This small molecule binds to this protein.
Small molecule (SMILES): Cn1c(C(=O)NC2(c3ccc([C@H](C(=O)O)c4cccnc4)cc3)COC2)cc2c(Cl)c(Cl)ccc21

Binding-site contacts:
Ligand atom C3 contacts residue THR206 of chain 1.G at 3.6 Å.
Ligand atom O contacts residue PRO207 of chain 1.G at 3.3 Å.
Ligand atom C7 contacts residue THR206 of chain 1.G at 3.6 Å.
Ligand atom O3 contacts residue ILE155 of chain 1.G at 3.6 Å.
Ligand atom C6 contacts residue ASP174 of chain 1.G at 3.7 Å.
Ligand atom C19 contacts residue ARG154 of chain 1.G at 3.8 Å.
Ligand atom CL1 contacts residue LEU215 of chain 1.G at 3.5 Å.
Ligand atom CL contacts residue ASP174 of chain 1.G at 3.8 Å.
Ligand atom C9 contacts residue ASP174 of chain 1.G at 3.7 Å.
Ligand atom CL contacts residue THR206 of chain 1.G at 3.8 Å.
Ligand atom C10 contacts residue ILE177 of chain 1.G at 3.9 Å (hydrophobic).
Ligand atom CL contacts residue PRO175 of chain 1.G at 3.8 Å.
Ligand atom C3 contacts residue PRO175 of chain 1.G at 3.5 Å (hydrophobic).
Ligand atom C contacts residue SER211 of chain 1.G at 3.7 Å.
Ligand atom C contacts residue THR212 of chain 1.G at 3.4 Å.
Ligand atom C1 contacts residue SER211 of chain 1.G at 3.7 Å.
Ligand atom C17 contacts residue HIS205 of chain 1.G at 3.9 Å.
Ligand atom C16 contacts residue HIS205 of chain 1.G at 3.4 Å.
Ligand atom C1 contacts residue THR212 of chain 1.G at 3.3 Å.
Ligand atom N1 contacts residue ASP174 of chain 1.G at 2.8 Å (salt-bridge).
Ligand atom C7 contacts residue ASP174 of chain 1.G at 3.1 Å.
Ligand atom O2 contacts residue ILE155 of chain 1.G at 3.1 Å (h-bond).
Ligand atom C2 contacts residue THR212 of chain 1.G at 3.8 Å.
Ligand atom C21 contacts residue THR77 of chain 1.G at 3.8 Å.
Ligand atom C4 contacts residue THR206 of chain 1.G at 3.6 Å.
Ligand atom O2 contacts residue ARG154 of chain 1.G at 2.8 Å (salt-bridge).
Ligand atom O2 contacts residue GLY153 of chain 1.G at 3.5 Å.
Ligand atom C4 contacts residue PRO175 of chain 1.G at 3.7 Å (hydrophobic).
Ligand atom C25 contacts residue LEU209 of chain 1.G at 3.4 Å (hydrophobic).
Ligand atom CL contacts residue TYR173 of chain 1.G at 3.1 Å.
Ligand atom C8 contacts residue ASP174 of chain 1.G at 3.7 Å.
Ligand atom O1 contacts residue ILE176 of chain 1.G at 3.6 Å.
Ligand atom C23 contacts residue HIS205 of chain 1.G at 3.3 Å.
Ligand atom C22 contacts residue THR206 of chain 1.G at 3.4 Å.
Ligand atom C23 contacts residue THR206 of chain 1.G at 3.6 Å.
Ligand atom CL contacts residue GLY151 of chain 1.G at 3.7 Å.
Ligand atom C10 contacts residue ASP174 of chain 1.G at 3.5 Å.
Ligand atom C24 contacts residue HIS205 of chain 1.G at 3.3 Å.
Ligand atom C22 contacts residue ALA234 of chain 1.G at 3.8 Å (hydrophobic).
Ligand atom CL1 contacts residue TYR173 of chain 1.G at 3.7 Å.

Sequence of chain 1.G:
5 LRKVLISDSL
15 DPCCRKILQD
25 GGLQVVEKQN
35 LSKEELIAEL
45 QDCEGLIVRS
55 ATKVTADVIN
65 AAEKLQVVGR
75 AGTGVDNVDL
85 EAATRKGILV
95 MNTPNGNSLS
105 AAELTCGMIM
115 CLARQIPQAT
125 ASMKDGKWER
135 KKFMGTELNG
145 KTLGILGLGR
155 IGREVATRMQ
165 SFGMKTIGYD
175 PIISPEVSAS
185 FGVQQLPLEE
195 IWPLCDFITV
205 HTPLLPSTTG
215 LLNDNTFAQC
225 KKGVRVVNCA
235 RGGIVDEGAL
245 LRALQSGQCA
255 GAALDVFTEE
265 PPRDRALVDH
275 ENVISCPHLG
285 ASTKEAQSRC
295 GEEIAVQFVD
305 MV